A small-molecule ligand and the protein it binds are described below.
Small molecule (SMILES): CC/C=C/[C@@H](OC(N)=O)[C@@H](Cl)[C@H](O)CC(=O)[C@@H](O)[C@H](O)[C@H](C)/C(Cl)=C/C=C/C=C(C)/C=C/C=C/C(=O)O[C@@H]1C[C@@H](C(=O)O)CC[C@@H]1O

Sequence of chain 1.C:
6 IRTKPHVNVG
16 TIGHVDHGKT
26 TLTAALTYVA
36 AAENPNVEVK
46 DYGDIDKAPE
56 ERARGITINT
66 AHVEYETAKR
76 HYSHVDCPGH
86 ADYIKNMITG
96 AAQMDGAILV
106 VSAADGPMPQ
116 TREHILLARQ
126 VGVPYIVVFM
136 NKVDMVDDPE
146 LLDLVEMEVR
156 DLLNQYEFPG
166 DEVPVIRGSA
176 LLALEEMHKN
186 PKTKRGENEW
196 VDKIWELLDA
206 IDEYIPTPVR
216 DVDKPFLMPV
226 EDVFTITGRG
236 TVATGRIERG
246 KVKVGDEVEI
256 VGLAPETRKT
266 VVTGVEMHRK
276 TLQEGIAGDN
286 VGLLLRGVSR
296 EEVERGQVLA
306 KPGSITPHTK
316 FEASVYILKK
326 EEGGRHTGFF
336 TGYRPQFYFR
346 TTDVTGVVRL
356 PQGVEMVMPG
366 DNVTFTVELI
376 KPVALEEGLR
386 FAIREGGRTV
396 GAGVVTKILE

Binding-site contacts:
Ligand atom C8 contacts residue ALA397 of chain 1.C at 3.7 Å (hydrophobic).
Ligand atom N43 contacts residue VAL126 of chain 1.C at 2.6 Å (h-bond).
Ligand atom C17 contacts residue GLU327 of chain 1.C at 3.6 Å.
Ligand atom C11 contacts residue GLN125 of chain 1.C at 3.7 Å.
Ligand atom O41 contacts residue TYR161 of chain 1.C at 2.7 Å (h-bond).
Ligand atom C2 contacts residue ARG345 of chain 1.C at 3.4 Å.
Ligand atom C2 contacts residue TYR343 of chain 1.C at 3.3 Å (hydrophobic).
Ligand atom C1 contacts residue ARG345 of chain 1.C at 3.3 Å.
Ligand atom O45 contacts residue GLY127 of chain 1.C at 3.4 Å.
Ligand atom O24 contacts residue TYR161 of chain 1.C at 2.9 Å (h-bond).
Ligand atom O47 contacts residue LYS325 of chain 1.C at 2.9 Å (salt-bridge).
Ligand atom O33 contacts residue ARG124 of chain 1.C at 3.5 Å (salt-bridge).
Ligand atom C20 contacts residue TYR161 of chain 1.C at 3.4 Å (hydrophobic).
Ligand atom C28 contacts residue LYS325 of chain 1.C at 3.5 Å.
Ligand atom O33 contacts residue GLN125 of chain 1.C at 2.4 Å (h-bond).
Ligand atom C4 contacts residue PHE386 of chain 1.C at 3.9 Å (hydrophobic).
Ligand atom C27 contacts residue LYS325 of chain 1.C at 3.8 Å.
Ligand atom O46 contacts residue LYS325 of chain 1.C at 2.9 Å (salt-bridge).
Ligand atom O41 contacts residue LEU121 of chain 1.C at 3.1 Å.
Ligand atom C40 contacts residue GLY328 of chain 1.C at 3.5 Å.
Ligand atom C1 contacts residue TYR343 of chain 1.C at 3.9 Å (hydrophobic).
Ligand atom C21 contacts residue GLU326 of chain 1.C at 3.4 Å.
Ligand atom C22 contacts residue TYR161 of chain 1.C at 3.6 Å (hydrophobic).
Ligand atom C40 contacts residue LYS325 of chain 1.C at 3.8 Å.
Ligand atom O29 contacts residue VAL126 of chain 1.C at 3.4 Å (h-bond).
Ligand atom CL30 contacts residue ALA387 of chain 1.C at 3.5 Å.
Ligand atom C4 contacts residue ALA387 of chain 1.C at 3.5 Å (hydrophobic).
Ligand atom O44 contacts residue VAL126 of chain 1.C at 3.7 Å.
Ligand atom C25 contacts residue TYR161 of chain 1.C at 3.2 Å (hydrophobic).
Ligand atom C23 contacts residue TYR161 of chain 1.C at 3.4 Å (hydrophobic).
Ligand atom CL35 contacts residue LEU323 of chain 1.C at 3.3 Å.
Ligand atom O37 contacts residue ARG117 of chain 1.C at 3.6 Å (salt-bridge).
Ligand atom O47 contacts residue GLU326 of chain 1.C at 3.2 Å.
Ligand atom O33 contacts residue GLY127 of chain 1.C at 3.9 Å.
Ligand atom C42 contacts residue VAL126 of chain 1.C at 3.0 Å (hydrophobic).
Ligand atom C19 contacts residue GLU327 of chain 1.C at 3.4 Å.
Ligand atom CL30 contacts residue PHE386 of chain 1.C at 2.8 Å.
Ligand atom C38 contacts residue TYR161 of chain 1.C at 3.5 Å (hydrophobic).
Ligand atom C15 contacts residue LEU323 of chain 1.C at 3.8 Å (hydrophobic).
Ligand atom C39 contacts residue GLY328 of chain 1.C at 3.3 Å.